A small-molecule ligand and the protein it binds are described below.
Small molecule (SMILES): CCCCCCCCCCCC[N+](C)(C)CC(=O)[O-]

Binding-site contacts:
Ligand atom CAN contacts residue SER33 of chain 2.B at 4.3 Å.
Ligand atom OAB contacts residue GLU34 of chain 2.B at 4.3 Å.
Ligand atom OAR contacts residue GLU34 of chain 2.B at 4.2 Å.
Ligand atom CAP contacts residue GLU34 of chain 2.B at 3.3 Å.
Ligand atom CAM contacts residue GLU34 of chain 2.B at 4.0 Å.
Ligand atom CAP contacts residue SER33 of chain 2.B at 3.8 Å.
Ligand atom CAN contacts residue HIS32 of chain 2.B at 4.1 Å.
Ligand atom CAQ contacts residue GLU34 of chain 2.B at 4.0 Å.

Sequence of chain 2.B:
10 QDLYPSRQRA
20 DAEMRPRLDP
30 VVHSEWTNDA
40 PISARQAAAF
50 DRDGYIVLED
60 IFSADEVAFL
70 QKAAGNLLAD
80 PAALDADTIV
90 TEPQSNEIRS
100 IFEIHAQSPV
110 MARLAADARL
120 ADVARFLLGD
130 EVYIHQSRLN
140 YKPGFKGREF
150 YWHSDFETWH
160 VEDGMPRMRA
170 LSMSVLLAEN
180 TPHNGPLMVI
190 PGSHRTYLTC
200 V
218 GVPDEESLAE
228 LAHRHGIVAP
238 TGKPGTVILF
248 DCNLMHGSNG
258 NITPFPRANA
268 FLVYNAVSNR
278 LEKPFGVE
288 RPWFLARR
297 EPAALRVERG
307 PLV